Sequence of chain 4.A:
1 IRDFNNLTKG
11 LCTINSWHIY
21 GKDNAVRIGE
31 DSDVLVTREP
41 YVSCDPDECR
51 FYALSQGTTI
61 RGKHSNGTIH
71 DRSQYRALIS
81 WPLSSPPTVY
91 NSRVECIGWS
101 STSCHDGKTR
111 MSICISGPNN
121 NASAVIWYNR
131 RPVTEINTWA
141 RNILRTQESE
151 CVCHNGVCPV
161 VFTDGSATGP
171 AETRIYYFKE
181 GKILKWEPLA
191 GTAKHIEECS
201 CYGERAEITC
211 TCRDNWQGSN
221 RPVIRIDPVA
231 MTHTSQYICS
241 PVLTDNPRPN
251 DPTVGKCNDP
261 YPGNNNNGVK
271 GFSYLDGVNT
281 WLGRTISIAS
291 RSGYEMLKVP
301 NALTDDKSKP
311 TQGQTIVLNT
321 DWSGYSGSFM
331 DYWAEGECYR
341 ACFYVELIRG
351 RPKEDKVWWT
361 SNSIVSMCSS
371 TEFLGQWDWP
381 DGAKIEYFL

Binding-site contacts:
Ligand atom C5 contacts residue TRP358 of chain 2.A at 4.4 Å (hydrophobic).
Ligand atom C3 contacts residue ASN66 of chain 2.A at 3.7 Å.
Ligand atom O5 contacts residue ASN66 of chain 2.A at 2.4 Å (h-bond).
Ligand atom O6 contacts residue TRP358 of chain 2.A at 3.9 Å.
Ligand atom C7 contacts residue TYR387 of chain 4.A at 4.5 Å (hydrophobic).
Ligand atom C5 contacts residue ASN66 of chain 2.A at 3.7 Å.
Ligand atom C4 contacts residue TRP358 of chain 2.A at 4.1 Å (hydrophobic).
Ligand atom C4 contacts residue ASN66 of chain 2.A at 4.0 Å.
Ligand atom C1 contacts residue ASN66 of chain 2.A at 1.4 Å.
Ligand atom O7 contacts residue ASN66 of chain 2.A at 3.7 Å.
Ligand atom C7 contacts residue ASN66 of chain 2.A at 3.4 Å.
Ligand atom C6 contacts residue TRP358 of chain 2.A at 4.0 Å (hydrophobic).
Ligand atom O7 contacts residue TYR387 of chain 4.A at 3.8 Å.
Ligand atom C8 contacts residue ASN66 of chain 2.A at 4.5 Å.
Ligand atom C1 contacts residue TRP358 of chain 2.A at 4.3 Å (hydrophobic).
Ligand atom C2 contacts residue ASN66 of chain 2.A at 2.2 Å.
Ligand atom N2 contacts residue ASN66 of chain 2.A at 2.7 Å (h-bond).
Ligand atom O5 contacts residue TRP358 of chain 2.A at 3.7 Å.
Ligand atom C2 contacts residue TRP358 of chain 2.A at 4.3 Å (hydrophobic).

A protein and the small-molecule ligand that binds it are described below.
Small molecule (SMILES): CC(=O)N[C@@H]1[C@@H](O)[C@H](O)[C@@H](CO)O[C@H]1O

Sequence of chain 2.A:
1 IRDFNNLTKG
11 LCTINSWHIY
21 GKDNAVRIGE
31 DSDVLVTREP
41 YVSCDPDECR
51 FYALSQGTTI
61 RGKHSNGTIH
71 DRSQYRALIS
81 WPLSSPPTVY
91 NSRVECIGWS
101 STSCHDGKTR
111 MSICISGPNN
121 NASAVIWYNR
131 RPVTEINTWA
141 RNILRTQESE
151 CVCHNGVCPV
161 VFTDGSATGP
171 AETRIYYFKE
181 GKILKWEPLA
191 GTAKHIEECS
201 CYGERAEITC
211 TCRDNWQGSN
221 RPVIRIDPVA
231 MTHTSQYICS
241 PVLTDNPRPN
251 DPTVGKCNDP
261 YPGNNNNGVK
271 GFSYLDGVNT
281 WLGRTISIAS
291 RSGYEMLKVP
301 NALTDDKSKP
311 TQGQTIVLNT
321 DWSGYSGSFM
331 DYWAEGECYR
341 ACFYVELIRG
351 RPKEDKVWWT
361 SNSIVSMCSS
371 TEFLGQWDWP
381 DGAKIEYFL